Sequence of chain 3.A:
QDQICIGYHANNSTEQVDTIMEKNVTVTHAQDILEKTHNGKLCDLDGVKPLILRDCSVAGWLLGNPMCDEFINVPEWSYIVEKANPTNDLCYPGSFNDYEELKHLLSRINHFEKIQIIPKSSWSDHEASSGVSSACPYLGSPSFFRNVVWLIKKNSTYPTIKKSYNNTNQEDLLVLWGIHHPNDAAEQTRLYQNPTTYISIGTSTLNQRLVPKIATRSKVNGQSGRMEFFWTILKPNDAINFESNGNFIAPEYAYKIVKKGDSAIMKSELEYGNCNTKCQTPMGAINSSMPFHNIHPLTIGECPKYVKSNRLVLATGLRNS

A protein and the small-molecule ligand that binds it are described below.
Small molecule (SMILES): CC(=O)N[C@H]1[C@H]([C@H](O)[C@H](O)CO)O[C@@](OC[C@H]2O[C@@H](O)[C@H](O)[C@@H](O)[C@H]2O)(C(=O)O)C[C@@H]1O

Binding-site contacts:
Ligand atom O9 contacts residue GLU187 of chain 3.A at 2.8 Å (salt-bridge).
Ligand atom O1B contacts residue GLN223 of chain 3.A at 3.9 Å.
Ligand atom C5 contacts residue VAL132 of chain 3.A at 3.7 Å (hydrophobic).
Ligand atom C10 contacts residue VAL132 of chain 3.A at 3.9 Å (hydrophobic).
Ligand atom C9 contacts residue TRP150 of chain 3.A at 4.0 Å (hydrophobic).
Ligand atom C8 contacts residue GLN223 of chain 3.A at 3.8 Å.
Ligand atom N5 contacts residue VAL132 of chain 3.A at 2.8 Å (h-bond).
Ligand atom O6 contacts residue GLN223 of chain 3.A at 3.6 Å.
Ligand atom C10 contacts residue TRP150 of chain 3.A at 3.8 Å (hydrophobic).
Ligand atom O8 contacts residue GLN223 of chain 3.A at 3.0 Å (h-bond).
Ligand atom O8 contacts residue TYR92 of chain 3.A at 2.7 Å (h-bond).
Ligand atom C11 contacts residue GLY131 of chain 3.A at 3.8 Å.
Ligand atom O1B contacts residue SER133 of chain 3.A at 3.3 Å.
Ligand atom N5 contacts residue TRP150 of chain 3.A at 3.7 Å.
Ligand atom C9 contacts residue TYR92 of chain 3.A at 3.4 Å (hydrophobic).
Ligand atom C11 contacts residue ILE152 of chain 3.A at 4.0 Å (hydrophobic).
Ligand atom O9 contacts residue GLY225 of chain 3.A at 3.8 Å.
Ligand atom C1 contacts residue SER133 of chain 3.A at 3.4 Å.
Ligand atom O9 contacts residue TYR92 of chain 3.A at 2.7 Å (h-bond).
Ligand atom C1 contacts residue GLN223 of chain 3.A at 3.3 Å.
Ligand atom C4 contacts residue VAL132 of chain 3.A at 3.5 Å (hydrophobic).
Ligand atom O6 contacts residue GLN223 of chain 3.A at 3.7 Å.
Ligand atom C8 contacts residue TYR92 of chain 3.A at 3.6 Å (hydrophobic).
Ligand atom O8 contacts residue TRP150 of chain 3.A at 3.8 Å.
Ligand atom O9 contacts residue HIS180 of chain 3.A at 2.7 Å (h-bond).
Ligand atom C11 contacts residue VAL132 of chain 3.A at 4.0 Å (hydrophobic).
Ligand atom O1A contacts residue GLN223 of chain 3.A at 3.1 Å.
Ligand atom O1A contacts residue SER134 of chain 3.A at 3.7 Å.
Ligand atom C9 contacts residue HIS180 of chain 3.A at 3.3 Å.
Ligand atom C8 contacts residue TRP150 of chain 3.A at 4.0 Å (hydrophobic).
Ligand atom O1B contacts residue SER134 of chain 3.A at 2.8 Å (h-bond).
Ligand atom C9 contacts residue GLU187 of chain 3.A at 3.2 Å.
Ligand atom O10 contacts residue LEU191 of chain 3.A at 3.6 Å.
Ligand atom O1A contacts residue SER133 of chain 3.A at 2.5 Å (h-bond).
Ligand atom C1 contacts residue SER134 of chain 3.A at 3.7 Å.
Ligand atom O4 contacts residue VAL132 of chain 3.A at 3.8 Å.
Ligand atom C2 contacts residue GLN223 of chain 3.A at 3.6 Å.
Ligand atom C11 contacts residue SER130 of chain 3.A at 3.2 Å.
Ligand atom C11 contacts residue TRP150 of chain 3.A at 3.7 Å (hydrophobic).
Ligand atom C7 contacts residue TRP150 of chain 3.A at 3.7 Å (hydrophobic).